Sequence of chain 1.B:
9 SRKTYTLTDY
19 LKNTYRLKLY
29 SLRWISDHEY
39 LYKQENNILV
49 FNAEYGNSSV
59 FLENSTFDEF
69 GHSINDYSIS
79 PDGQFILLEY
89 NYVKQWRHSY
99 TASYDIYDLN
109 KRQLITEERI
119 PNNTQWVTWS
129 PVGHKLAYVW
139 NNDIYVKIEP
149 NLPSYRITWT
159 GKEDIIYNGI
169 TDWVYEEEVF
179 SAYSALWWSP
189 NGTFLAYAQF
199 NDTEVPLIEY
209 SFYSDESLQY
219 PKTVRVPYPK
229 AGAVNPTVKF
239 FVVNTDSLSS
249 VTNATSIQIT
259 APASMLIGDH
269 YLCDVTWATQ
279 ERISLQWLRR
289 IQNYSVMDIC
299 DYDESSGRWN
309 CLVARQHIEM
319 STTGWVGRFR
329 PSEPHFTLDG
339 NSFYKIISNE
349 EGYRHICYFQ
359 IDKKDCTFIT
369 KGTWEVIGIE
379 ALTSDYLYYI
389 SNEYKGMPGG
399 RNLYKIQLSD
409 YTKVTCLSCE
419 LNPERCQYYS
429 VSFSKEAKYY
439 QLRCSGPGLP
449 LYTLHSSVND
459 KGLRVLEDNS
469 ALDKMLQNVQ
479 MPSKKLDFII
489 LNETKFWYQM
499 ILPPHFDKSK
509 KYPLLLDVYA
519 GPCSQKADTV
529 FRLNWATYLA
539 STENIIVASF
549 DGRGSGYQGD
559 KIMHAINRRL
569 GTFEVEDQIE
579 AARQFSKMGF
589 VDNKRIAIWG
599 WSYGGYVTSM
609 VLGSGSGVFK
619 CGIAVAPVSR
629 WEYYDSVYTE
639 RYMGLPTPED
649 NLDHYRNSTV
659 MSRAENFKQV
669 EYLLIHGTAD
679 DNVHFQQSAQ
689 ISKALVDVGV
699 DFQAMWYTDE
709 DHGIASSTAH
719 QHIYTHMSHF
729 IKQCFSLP

This small molecule binds to this protein.
Small molecule (SMILES): CC(=O)N[C@H]1[C@H](O[C@H]2[C@H](O)[C@@H](NC(C)=O)CO[C@@H]2CO)O[C@H](CO)[C@@H](O)[C@@H]1O

Binding-site contacts:
Ligand atom C8 contacts residue ASP648 of chain 1.B at 3.1 Å.
Ligand atom N2 contacts residue ASN291 of chain 1.B at 2.8 Å (h-bond).
Ligand atom C8 contacts residue GLU647 of chain 1.B at 3.9 Å.
Ligand atom C6 contacts residue ASN291 of chain 1.B at 4.0 Å.
Ligand atom C8 contacts residue ASN291 of chain 1.B at 3.9 Å.
Ligand atom N2 contacts residue SER319 of chain 1.B at 4.0 Å.
Ligand atom O6 contacts residue ARG566 of chain 1.B at 3.9 Å.
Ligand atom O5 contacts residue ILE289 of chain 1.B at 4.2 Å.
Ligand atom C2 contacts residue ASN291 of chain 1.B at 2.5 Å.
Ligand atom C5 contacts residue ILE289 of chain 1.B at 4.0 Å (hydrophobic).
Ligand atom O5 contacts residue ASN291 of chain 1.B at 2.2 Å (h-bond).
Ligand atom C4 contacts residue ASN291 of chain 1.B at 3.7 Å.
Ligand atom C8 contacts residue SER319 of chain 1.B at 3.7 Å.
Ligand atom C7 contacts residue ASN291 of chain 1.B at 3.9 Å.
Ligand atom C3 contacts residue ASN291 of chain 1.B at 3.4 Å.
Ligand atom C8 contacts residue MET318 of chain 1.B at 3.7 Å (hydrophobic).
Ligand atom O7 contacts residue SER319 of chain 1.B at 3.1 Å (h-bond).
Ligand atom C5 contacts residue ASN291 of chain 1.B at 2.8 Å.
Ligand atom C7 contacts residue SER319 of chain 1.B at 3.4 Å.
Ligand atom O7 contacts residue THR320 of chain 1.B at 3.6 Å.
Ligand atom C6 contacts residue ILE289 of chain 1.B at 4.0 Å (hydrophobic).
Ligand atom C1 contacts residue ASN291 of chain 1.B at 1.4 Å.